Sequence of chain 1.A:
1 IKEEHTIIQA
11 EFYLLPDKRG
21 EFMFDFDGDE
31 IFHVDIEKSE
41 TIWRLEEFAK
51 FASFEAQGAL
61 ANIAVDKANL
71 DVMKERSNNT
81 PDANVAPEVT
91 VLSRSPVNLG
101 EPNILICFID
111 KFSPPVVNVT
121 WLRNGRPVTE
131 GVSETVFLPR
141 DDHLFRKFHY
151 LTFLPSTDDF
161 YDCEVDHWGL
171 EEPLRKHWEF

Binding-site contacts:
Ligand atom N2 contacts residue ASN23 of chain 1.B at 2.9 Å (h-bond).
Ligand atom C5 contacts residue GLN26 of chain 1.B at 4.4 Å.
Ligand atom C5 contacts residue ASN23 of chain 1.B at 4.1 Å.
Ligand atom O6 contacts residue GLN26 of chain 1.B at 3.0 Å (h-bond).
Ligand atom C6 contacts residue GLN26 of chain 1.B at 3.9 Å.
Ligand atom C4 contacts residue ILE1 of chain 1.A at 4.4 Å (hydrophobic).
Ligand atom C8 contacts residue LYS2 of chain 1.A at 4.0 Å.
Ligand atom C6 contacts residue FUC1 of chain 1.G at 3.1 Å.
Ligand atom N2 contacts residue LYS2 of chain 1.A at 4.5 Å.
Ligand atom O4 contacts residue ILE1 of chain 1.A at 3.7 Å.
Ligand atom O5 contacts residue ASN23 of chain 1.B at 2.7 Å (h-bond).
Ligand atom C3 contacts residue ASN23 of chain 1.B at 3.9 Å.
Ligand atom O6 contacts residue FUC1 of chain 1.G at 2.8 Å (h-bond).
Ligand atom C1 contacts residue ILE1 of chain 1.A at 3.3 Å (hydrophobic).
Ligand atom C5 contacts residue FUC1 of chain 1.G at 3.3 Å.
Ligand atom C3 contacts residue ILE1 of chain 1.A at 3.7 Å (hydrophobic).
Ligand atom C1 contacts residue FUC1 of chain 1.G at 3.9 Å.
Ligand atom C8 contacts residue ILE1 of chain 1.A at 4.1 Å (hydrophobic).
Ligand atom C7 contacts residue ASN23 of chain 1.B at 3.3 Å.
Ligand atom O7 contacts residue ASN23 of chain 1.B at 3.4 Å (h-bond).
Ligand atom C7 contacts residue ILE1 of chain 1.A at 4.0 Å (hydrophobic).
Ligand atom C1 contacts residue ASN23 of chain 1.B at 2.4 Å.
Ligand atom O5 contacts residue FUC1 of chain 1.G at 3.7 Å.
Ligand atom C2 contacts residue ILE1 of chain 1.A at 3.6 Å (hydrophobic).
Ligand atom O5 contacts residue GLN26 of chain 1.B at 3.6 Å.
Ligand atom C2 contacts residue ASN23 of chain 1.B at 2.5 Å.
Ligand atom N2 contacts residue ILE1 of chain 1.A at 3.0 Å (h-bond).
Ligand atom C8 contacts residue ASN23 of chain 1.B at 4.3 Å.
Ligand atom C4 contacts residue ASN23 of chain 1.B at 4.5 Å.

Sequence of chain 1.B:
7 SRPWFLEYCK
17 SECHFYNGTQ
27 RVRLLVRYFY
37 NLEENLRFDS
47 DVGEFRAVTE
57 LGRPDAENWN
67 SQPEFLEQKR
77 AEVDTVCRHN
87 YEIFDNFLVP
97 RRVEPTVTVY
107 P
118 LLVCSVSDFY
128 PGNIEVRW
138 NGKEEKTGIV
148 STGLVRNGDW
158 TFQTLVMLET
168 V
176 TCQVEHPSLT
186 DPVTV

A small-molecule ligand and the protein it binds are described below.
Small molecule (SMILES): CC(=O)N[C@@H]1[C@@H](O)[C@H](O)[C@@H](CO)O[C@H]1O